Binding-site contacts:
Ligand atom C34 contacts residue THR270 of chain 1.A at 3.4 Å.
Ligand atom C27 contacts residue PRO290 of chain 1.A at 3.8 Å (hydrophobic).
Ligand atom C33 contacts residue PHE611 of chain 1.A at 3.7 Å (hydrophobic).
Ligand atom C12 contacts residue GLN592 of chain 1.A at 3.5 Å.
Ligand atom C37 contacts residue ARG350 of chain 1.A at 3.3 Å.
Ligand atom C20 contacts residue LEU346 of chain 1.A at 3.6 Å (hydrophobic).
Ligand atom C05 contacts residue LEU390 of chain 1.A at 3.6 Å (hydrophobic).
Ligand atom C01 contacts residue HIS589 of chain 1.A at 3.4 Å.
Ligand atom C08 contacts residue TYR382 of chain 1.A at 3.7 Å (hydrophobic).
Ligand atom F42 contacts residue HIS615 of chain 1.A at 3.8 Å.
Ligand atom C35 contacts residue HIS615 of chain 1.A at 3.3 Å.
Ligand atom C06 contacts residue VAL297 of chain 1.A at 3.9 Å (hydrophobic).
Ligand atom C24 contacts residue HIS615 of chain 1.A at 3.8 Å.
Ligand atom C09 contacts residue SER383 of chain 1.A at 3.5 Å.
Ligand atom C05 contacts residue SER386 of chain 1.A at 3.0 Å.
Ligand atom C39 contacts residue TRP279 of chain 1.A at 3.3 Å (hydrophobic).
Ligand atom C04 contacts residue LEU387 of chain 1.A at 3.4 Å (hydrophobic).
Ligand atom C06 contacts residue LEU390 of chain 1.A at 3.7 Å (hydrophobic).
Ligand atom C01 contacts residue VAL297 of chain 1.A at 3.4 Å (hydrophobic).
Ligand atom N10 contacts residue GLN592 of chain 1.A at 3.5 Å (h-bond).
Ligand atom C40 contacts residue TRP279 of chain 1.A at 3.7 Å (hydrophobic).
Ligand atom C04 contacts residue SER386 of chain 1.A at 3.2 Å.
Ligand atom C38 contacts residue ARG350 of chain 1.A at 3.1 Å.
Ligand atom C03 contacts residue HIS589 of chain 1.A at 3.9 Å.
Ligand atom C35 contacts residue THR270 of chain 1.A at 3.6 Å.
Ligand atom C18 contacts residue GLN293 of chain 1.A at 3.8 Å.
Ligand atom C40 contacts residue THR270 of chain 1.A at 3.7 Å.
Ligand atom N10 contacts residue SER383 of chain 1.A at 3.0 Å (h-bond).
Ligand atom C06 contacts residue GLN298 of chain 1.A at 3.6 Å.
Ligand atom C13 contacts residue HIS589 of chain 1.A at 3.9 Å.
Ligand atom C21 contacts residue LEU346 of chain 1.A at 3.4 Å (hydrophobic).
Ligand atom C33 contacts residue THR612 of chain 1.A at 3.2 Å.
Ligand atom C06 contacts residue HIS589 of chain 1.A at 3.9 Å.
Ligand atom O15 contacts residue GLN592 of chain 1.A at 3.2 Å (h-bond).
Ligand atom F42 contacts residue GLN293 of chain 1.A at 2.8 Å.
Ligand atom C11 contacts residue GLN592 of chain 1.A at 3.1 Å.
Ligand atom C41 contacts residue THR270 of chain 1.A at 3.2 Å.
Ligand atom C02 contacts residue HIS589 of chain 1.A at 3.4 Å.
Ligand atom O15 contacts residue HIS589 of chain 1.A at 3.5 Å (h-bond).
Ligand atom N14 contacts residue VAL297 of chain 1.A at 3.7 Å.

Sequence of chain 1.A:
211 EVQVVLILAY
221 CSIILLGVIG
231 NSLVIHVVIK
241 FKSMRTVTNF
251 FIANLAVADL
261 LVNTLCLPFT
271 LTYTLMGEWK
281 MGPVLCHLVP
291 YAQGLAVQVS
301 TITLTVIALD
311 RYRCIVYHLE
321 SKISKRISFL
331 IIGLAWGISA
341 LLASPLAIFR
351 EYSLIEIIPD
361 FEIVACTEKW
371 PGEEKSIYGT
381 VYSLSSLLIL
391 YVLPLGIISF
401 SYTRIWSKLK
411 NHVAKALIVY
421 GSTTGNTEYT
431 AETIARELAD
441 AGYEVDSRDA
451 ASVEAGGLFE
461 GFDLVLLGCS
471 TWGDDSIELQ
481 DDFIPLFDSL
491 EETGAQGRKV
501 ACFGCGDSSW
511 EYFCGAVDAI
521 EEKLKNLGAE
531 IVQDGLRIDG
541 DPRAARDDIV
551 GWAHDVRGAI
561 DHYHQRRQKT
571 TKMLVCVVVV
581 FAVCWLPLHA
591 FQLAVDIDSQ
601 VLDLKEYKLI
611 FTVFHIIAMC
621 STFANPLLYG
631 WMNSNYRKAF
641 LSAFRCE

A small-molecule ligand and the protein it binds are described below.
Small molecule (SMILES): CCN(CC)C(=O)[C@H](c1ccccc1)N1CCN(c2ccc(NC(=O)c3ccccc3-c3cccnc3)cc2F)CC1